Binding-site contacts:
Ligand atom O'Q contacts residue ASN492 of chain 1.E at 2.8 Å (h-bond).
Ligand atom O3D contacts residue TYR613 of chain 1.E at 2.9 Å (h-bond).
Ligand atom O'Q contacts residue ARG619 of chain 1.E at 2.8 Å (salt-bridge).
Ligand atom C2' contacts residue TYR398 of chain 1.E at 3.4 Å (hydrophobic).
Ligand atom O'Q contacts residue SER433 of chain 1.E at 2.9 Å (h-bond).
Ligand atom O4 contacts residue LEU515 of chain 1.E at 3.2 Å.
Ligand atom O1B contacts residue ARG535 of chain 1.E at 3.6 Å.
Ligand atom C2' contacts residue GLU434 of chain 1.E at 3.4 Å.
Ligand atom O4 contacts residue LYS526 of chain 1.E at 3.2 Å (salt-bridge).
Ligand atom O2' contacts residue TYR398 of chain 1.E at 3.2 Å (h-bond).
Ligand atom O2D contacts residue ASP615 of chain 1.E at 3.2 Å (salt-bridge).
Ligand atom O5D contacts residue ALA511 of chain 1.E at 3.2 Å.
Ligand atom O2 contacts residue ILE574 of chain 1.E at 3.2 Å.
Ligand atom O3' contacts residue TYR463 of chain 1.E at 3.0 Å.
Ligand atom O2B contacts residue ARG535 of chain 1.E at 3.2 Å (salt-bridge).
Ligand atom O2A contacts residue ALA511 of chain 1.E at 3.4 Å (h-bond).
Ligand atom C6 contacts residue TYR609 of chain 1.E at 3.4 Å (hydrophobic).
Ligand atom C6' contacts residue ARG619 of chain 1.E at 3.6 Å.
Ligand atom O2' contacts residue GLU434 of chain 1.E at 2.3 Å (salt-bridge).
Ligand atom O1A contacts residue PRO395 of chain 1.E at 3.5 Å.
Ligand atom O3' contacts residue TYR398 of chain 1.E at 3.0 Å (h-bond).
Ligand atom O1A contacts residue ALA511 of chain 1.E at 3.4 Å (h-bond).
Ligand atom O3D contacts residue TYR609 of chain 1.E at 3.5 Å (h-bond).
Ligand atom C6' contacts residue ASN492 of chain 1.E at 3.5 Å.
Ligand atom O4' contacts residue THR432 of chain 1.E at 2.5 Å (h-bond).
Ligand atom O2D contacts residue TYR613 of chain 1.E at 3.6 Å (h-bond).
Ligand atom O4D contacts residue ILE574 of chain 1.E at 3.4 Å.
Ligand atom C3D contacts residue TYR609 of chain 1.E at 3.1 Å (hydrophobic).
Ligand atom N3 contacts residue ILE528 of chain 1.E at 3.5 Å.
Ligand atom O2 contacts residue ILE528 of chain 1.E at 3.3 Å (h-bond).
Ligand atom C3' contacts residue GLU434 of chain 1.E at 3.3 Å.
Ligand atom C4' contacts residue THR432 of chain 1.E at 3.6 Å.
Ligand atom N3 contacts residue LYS526 of chain 1.E at 2.8 Å (salt-bridge).
Ligand atom C2D contacts residue TYR609 of chain 1.E at 3.0 Å (hydrophobic).
Ligand atom O3' contacts residue THR432 of chain 1.E at 3.4 Å (h-bond).
Ligand atom O1B contacts residue ASN492 of chain 1.E at 2.7 Å (h-bond).
Ligand atom C4 contacts residue LYS526 of chain 1.E at 3.5 Å.
Ligand atom O3A contacts residue PRO395 of chain 1.E at 3.1 Å.
Ligand atom C5' contacts residue ARG619 of chain 1.E at 3.4 Å.
Ligand atom O4' contacts residue SER433 of chain 1.E at 3.4 Å (h-bond).

A small-molecule ligand and the protein it binds are described below.
Small molecule (SMILES): O=C(O)[C@H]1O[C@H](O[P](=O)(O)O[P](=O)(O)OC[C@H]2O[C@@H](n3ccc(=O)[nH]c3=O)[C@H](O)[C@@H]2O)[C@H](O)[C@@H](O)[C@@H]1O

Sequence of chain 1.E:
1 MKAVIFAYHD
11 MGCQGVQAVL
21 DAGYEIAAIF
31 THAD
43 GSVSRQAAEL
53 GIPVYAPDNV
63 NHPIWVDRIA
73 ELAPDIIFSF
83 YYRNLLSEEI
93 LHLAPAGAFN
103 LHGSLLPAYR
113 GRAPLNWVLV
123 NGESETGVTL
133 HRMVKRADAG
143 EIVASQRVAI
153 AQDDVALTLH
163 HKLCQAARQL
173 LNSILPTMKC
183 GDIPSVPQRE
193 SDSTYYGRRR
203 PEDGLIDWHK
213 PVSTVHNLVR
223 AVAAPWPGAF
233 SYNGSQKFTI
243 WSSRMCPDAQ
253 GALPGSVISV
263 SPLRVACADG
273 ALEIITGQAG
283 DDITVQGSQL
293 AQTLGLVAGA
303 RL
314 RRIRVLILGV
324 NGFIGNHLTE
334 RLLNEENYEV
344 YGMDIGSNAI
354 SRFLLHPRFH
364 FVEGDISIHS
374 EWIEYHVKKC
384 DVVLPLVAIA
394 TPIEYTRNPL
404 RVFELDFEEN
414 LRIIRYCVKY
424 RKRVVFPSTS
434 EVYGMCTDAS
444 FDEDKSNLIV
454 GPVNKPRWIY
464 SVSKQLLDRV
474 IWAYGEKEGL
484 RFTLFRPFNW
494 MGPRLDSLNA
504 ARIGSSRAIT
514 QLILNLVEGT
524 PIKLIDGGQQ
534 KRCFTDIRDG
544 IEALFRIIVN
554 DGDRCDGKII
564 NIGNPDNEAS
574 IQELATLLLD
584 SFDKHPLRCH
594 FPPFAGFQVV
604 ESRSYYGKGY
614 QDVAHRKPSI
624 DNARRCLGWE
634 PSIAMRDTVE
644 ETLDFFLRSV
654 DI